Sequence of chain 1.A:
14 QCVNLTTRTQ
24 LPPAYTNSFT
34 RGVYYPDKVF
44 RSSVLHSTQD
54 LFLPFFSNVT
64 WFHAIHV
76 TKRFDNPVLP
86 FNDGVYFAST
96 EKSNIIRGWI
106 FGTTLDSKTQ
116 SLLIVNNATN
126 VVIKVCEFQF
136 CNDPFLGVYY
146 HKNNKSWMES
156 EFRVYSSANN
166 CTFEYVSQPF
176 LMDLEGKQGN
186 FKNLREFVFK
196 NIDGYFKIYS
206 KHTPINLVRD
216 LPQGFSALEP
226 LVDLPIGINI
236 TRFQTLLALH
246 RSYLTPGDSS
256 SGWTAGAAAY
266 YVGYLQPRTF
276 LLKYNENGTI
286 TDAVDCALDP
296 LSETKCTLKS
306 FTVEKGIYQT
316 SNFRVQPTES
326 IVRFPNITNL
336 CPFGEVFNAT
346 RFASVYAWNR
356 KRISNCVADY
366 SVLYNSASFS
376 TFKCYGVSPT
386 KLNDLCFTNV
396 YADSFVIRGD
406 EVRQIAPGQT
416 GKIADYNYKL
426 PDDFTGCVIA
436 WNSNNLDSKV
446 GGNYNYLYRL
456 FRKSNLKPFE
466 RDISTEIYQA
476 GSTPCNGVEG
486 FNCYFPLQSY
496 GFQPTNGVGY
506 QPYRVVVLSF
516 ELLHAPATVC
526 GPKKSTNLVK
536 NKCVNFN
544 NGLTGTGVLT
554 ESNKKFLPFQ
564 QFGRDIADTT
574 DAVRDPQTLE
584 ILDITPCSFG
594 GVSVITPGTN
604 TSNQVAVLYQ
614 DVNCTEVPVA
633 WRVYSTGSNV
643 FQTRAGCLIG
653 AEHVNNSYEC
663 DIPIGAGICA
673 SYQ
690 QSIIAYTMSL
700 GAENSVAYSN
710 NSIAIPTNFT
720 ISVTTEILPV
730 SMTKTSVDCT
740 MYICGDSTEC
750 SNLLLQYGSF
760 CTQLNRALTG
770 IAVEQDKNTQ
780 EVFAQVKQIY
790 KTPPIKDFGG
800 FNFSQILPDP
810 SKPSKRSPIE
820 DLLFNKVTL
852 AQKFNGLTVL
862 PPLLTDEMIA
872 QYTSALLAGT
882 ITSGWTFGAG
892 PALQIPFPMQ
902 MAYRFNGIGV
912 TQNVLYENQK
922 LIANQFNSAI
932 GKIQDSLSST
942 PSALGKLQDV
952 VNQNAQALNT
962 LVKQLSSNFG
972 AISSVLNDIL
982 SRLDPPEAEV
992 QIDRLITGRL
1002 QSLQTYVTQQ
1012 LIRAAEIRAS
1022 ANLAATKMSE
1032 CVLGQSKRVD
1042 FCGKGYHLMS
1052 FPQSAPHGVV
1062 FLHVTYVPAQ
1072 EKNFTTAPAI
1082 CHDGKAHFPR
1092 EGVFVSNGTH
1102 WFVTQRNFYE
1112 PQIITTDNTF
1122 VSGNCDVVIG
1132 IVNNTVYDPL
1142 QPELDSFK

The small molecule below binds the protein below.
Small molecule (SMILES): CC(=O)N[C@H]1[C@H](O[C@H]2[C@H](O)[C@@H](NC(C)=O)CO[C@@H]2CO)O[C@H](CO)[C@@H](O)[C@@H]1O

Binding-site contacts:
Ligand atom N2 contacts residue ASN717 of chain 1.A at 2.9 Å (h-bond).
Ligand atom C6 contacts residue GLN926 of chain 1.A at 3.9 Å.
Ligand atom O4 contacts residue LEU922 of chain 1.A at 4.1 Å.
Ligand atom C3 contacts residue LEU922 of chain 1.A at 4.3 Å (hydrophobic).
Ligand atom C1 contacts residue ASN717 of chain 1.A at 1.4 Å.
Ligand atom C7 contacts residue LEU922 of chain 1.A at 4.1 Å (hydrophobic).
Ligand atom C8 contacts residue ASN717 of chain 1.A at 4.5 Å.
Ligand atom C5 contacts residue GLN926 of chain 1.A at 4.1 Å.
Ligand atom O6 contacts residue GLN926 of chain 1.A at 3.0 Å (h-bond).
Ligand atom C5 contacts residue LEU922 of chain 1.A at 4.2 Å (hydrophobic).
Ligand atom C2 contacts residue ASN717 of chain 1.A at 2.4 Å.
Ligand atom O5 contacts residue ASN717 of chain 1.A at 2.3 Å (h-bond).
Ligand atom C1 contacts residue LEU922 of chain 1.A at 4.2 Å (hydrophobic).
Ligand atom C3 contacts residue ASN717 of chain 1.A at 3.8 Å.
Ligand atom C5 contacts residue ASN717 of chain 1.A at 3.6 Å.
Ligand atom C1 contacts residue GLN1071 of chain 1.A at 3.9 Å.
Ligand atom O7 contacts residue ASN717 of chain 1.A at 4.1 Å.
Ligand atom O5 contacts residue GLN926 of chain 1.A at 4.4 Å.
Ligand atom O5 contacts residue GLN1071 of chain 1.A at 3.9 Å.
Ligand atom C7 contacts residue ASN717 of chain 1.A at 3.7 Å.
Ligand atom C4 contacts residue ASN717 of chain 1.A at 4.2 Å.
Ligand atom C2 contacts residue GLN1071 of chain 1.A at 4.3 Å.
Ligand atom O7 contacts residue LEU922 of chain 1.A at 3.7 Å.